Sequence of chain 1.P:
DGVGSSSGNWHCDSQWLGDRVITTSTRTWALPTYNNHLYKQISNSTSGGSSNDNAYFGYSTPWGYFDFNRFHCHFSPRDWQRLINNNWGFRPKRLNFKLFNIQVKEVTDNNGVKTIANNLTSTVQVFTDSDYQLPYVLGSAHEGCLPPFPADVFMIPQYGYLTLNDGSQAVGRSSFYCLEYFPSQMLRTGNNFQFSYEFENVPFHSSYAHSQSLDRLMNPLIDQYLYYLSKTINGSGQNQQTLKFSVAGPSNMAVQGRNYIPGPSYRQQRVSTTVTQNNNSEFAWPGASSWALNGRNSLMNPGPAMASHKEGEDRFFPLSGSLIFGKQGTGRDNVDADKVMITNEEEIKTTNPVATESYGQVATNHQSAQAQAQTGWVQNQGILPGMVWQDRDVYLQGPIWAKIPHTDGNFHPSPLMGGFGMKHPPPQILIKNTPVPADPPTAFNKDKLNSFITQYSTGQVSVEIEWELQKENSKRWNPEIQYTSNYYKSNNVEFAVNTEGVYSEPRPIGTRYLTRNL

Binding-site contacts:
Ligand atom O1 contacts residue TRP285 of chain 1.P at 3.6 Å.
Ligand atom C1 contacts residue ASN252 of chain 1.N at 4.0 Å.
Ligand atom O1 contacts residue ASN252 of chain 1.N at 3.2 Å (h-bond).
Ligand atom C4 contacts residue TRP285 of chain 1.P at 2.8 Å (hydrophobic).
Ligand atom C6 contacts residue ASP53 of chain 1.P at 3.6 Å.
Ligand atom C5 contacts residue TRP285 of chain 1.P at 3.4 Å (hydrophobic).
Ligand atom C3 contacts residue TRP285 of chain 1.P at 3.5 Å (hydrophobic).
Ligand atom C2 contacts residue TRP285 of chain 1.P at 3.4 Å (hydrophobic).
Ligand atom O2 contacts residue ASN252 of chain 1.N at 3.3 Å (h-bond).
Ligand atom C2 contacts residue ASN252 of chain 1.N at 4.2 Å.
Ligand atom O5 contacts residue TRP285 of chain 1.P at 3.2 Å.
Ligand atom C1 contacts residue TRP285 of chain 1.P at 3.9 Å (hydrophobic).
Ligand atom C6 contacts residue TRP285 of chain 1.P at 3.2 Å (hydrophobic).
Ligand atom O2 contacts residue TRP285 of chain 1.P at 4.3 Å.
Ligand atom O5 contacts residue ASP53 of chain 1.P at 4.1 Å.
Ligand atom O1 contacts residue ALA254 of chain 1.N at 3.8 Å.
Ligand atom O2 contacts residue VAL255 of chain 1.N at 4.4 Å.
Ligand atom O3 contacts residue TRP285 of chain 1.P at 3.2 Å.
Ligand atom O4 contacts residue TRP285 of chain 1.P at 1.4 Å.
Ligand atom O1 contacts residue VAL255 of chain 1.N at 3.3 Å.
Ligand atom O6 contacts residue TRP285 of chain 1.P at 3.6 Å (h-bond).

Sequence of chain 1.N:
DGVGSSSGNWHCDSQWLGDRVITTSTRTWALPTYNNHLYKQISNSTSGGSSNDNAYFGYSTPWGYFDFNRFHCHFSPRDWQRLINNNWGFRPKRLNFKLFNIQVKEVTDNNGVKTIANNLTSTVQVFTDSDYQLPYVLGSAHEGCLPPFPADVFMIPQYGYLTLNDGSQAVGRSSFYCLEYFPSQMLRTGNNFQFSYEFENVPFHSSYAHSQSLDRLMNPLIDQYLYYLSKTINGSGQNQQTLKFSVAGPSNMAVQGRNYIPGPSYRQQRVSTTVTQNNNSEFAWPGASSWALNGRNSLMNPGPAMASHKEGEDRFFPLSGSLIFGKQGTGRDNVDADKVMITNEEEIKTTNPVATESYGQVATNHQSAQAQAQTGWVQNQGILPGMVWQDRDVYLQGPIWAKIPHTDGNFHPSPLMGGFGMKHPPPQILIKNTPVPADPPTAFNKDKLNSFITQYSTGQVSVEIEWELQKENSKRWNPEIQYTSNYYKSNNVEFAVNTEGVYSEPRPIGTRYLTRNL

This small molecule binds to this protein.
Small molecule (SMILES): OC[C@H]1O[C@@H](O)[C@H](O)[C@@H](O)[C@H]1O